A small-molecule ligand and the protein it binds are described below.
Small molecule (SMILES): Cc1cn([C@H]2C[C@H](O[P](=O)(O)OC[C@H]3O[C@@H](n4cnc5c(N)ncnc54)C[C@@H]3O[P](=O)(O)OC[C@H]3O[C@@H](n4cnc5c(=O)nc(N)[nH]c54)C[C@@H]3O[P](=O)(O)OC[C@H]3O[C@@H](n4cnc5c(N)ncnc54)C[C@@H]3OP(=O)(O)O)[C@@H](CO[P](=O)(O)O[C@H]3C[C@H](n4cc(C)c(=O)[nH]c4=O)O[C@@H]3CO[P](=O)(O)O[C@H]3C[C@H](n4cnc5c(N)ncnc54)O[C@@H]3CO[P](=O)(O)O[C@H]3C[C@H](n4ccc(N)nc4=O)O[C@@H]3CO)O2)c(=O)[nH]c1=O

Sequence of chain 1.C:
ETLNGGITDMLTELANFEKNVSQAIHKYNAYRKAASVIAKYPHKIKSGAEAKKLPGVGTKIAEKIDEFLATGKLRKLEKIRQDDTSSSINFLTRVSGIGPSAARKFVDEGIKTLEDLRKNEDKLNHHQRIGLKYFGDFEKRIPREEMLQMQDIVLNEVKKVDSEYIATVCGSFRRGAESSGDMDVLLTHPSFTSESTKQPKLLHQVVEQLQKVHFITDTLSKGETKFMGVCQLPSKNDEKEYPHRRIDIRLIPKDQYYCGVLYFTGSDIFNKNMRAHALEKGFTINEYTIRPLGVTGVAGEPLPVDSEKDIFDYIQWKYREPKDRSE

Binding-site contacts:
Ligand atom N1 contacts residue DA4 of chain 1.B at 3.5 Å (h-bond).
Ligand atom C2 contacts residue DG7 of chain 1.B at 3.6 Å.
Ligand atom O2 contacts residue DA4 of chain 1.B at 3.0 Å.
Ligand atom C2 contacts residue DG7 of chain 1.B at 3.5 Å.
Ligand atom O6 contacts residue DC2 of chain 1.B at 2.6 Å (h-bond).
Ligand atom O5' contacts residue GLY231 of chain 1.C at 3.4 Å.
Ligand atom N3 contacts residue DG7 of chain 1.B at 3.2 Å (h-bond).
Ligand atom C2 contacts residue DC2 of chain 1.B at 3.2 Å.
Ligand atom OP1 contacts residue LYS234 of chain 1.C at 3.4 Å (salt-bridge).
Ligand atom N6 contacts residue DT1 of chain 1.B at 3.1 Å (h-bond).
Ligand atom C2 contacts residue DA4 of chain 1.B at 3.5 Å.
Ligand atom OP1 contacts residue LYS230 of chain 1.C at 3.3 Å (salt-bridge).
Ligand atom C4 contacts residue DA4 of chain 1.B at 3.1 Å.
Ligand atom O4 contacts residue DA4 of chain 1.B at 2.4 Å (h-bond).
Ligand atom C6 contacts residue DT3 of chain 1.B at 3.4 Å.
Ligand atom N1 contacts residue DT3 of chain 1.B at 2.5 Å (h-bond).
Ligand atom O2 contacts residue DG7 of chain 1.B at 2.7 Å (h-bond).
Ligand atom C2 contacts residue DT1 of chain 1.B at 3.2 Å.
Ligand atom OP1 contacts residue GLY231 of chain 1.C at 3.2 Å.
Ligand atom N3 contacts residue DA4 of chain 1.B at 2.3 Å (h-bond).
Ligand atom C2 contacts residue DT6 of chain 1.B at 3.4 Å.
Ligand atom C5' contacts residue GLY231 of chain 1.C at 3.6 Å.
Ligand atom O2 contacts residue DA5 of chain 1.B at 3.5 Å.
Ligand atom N6 contacts residue DT3 of chain 1.B at 2.8 Å (h-bond).
Ligand atom C4 contacts residue DA5 of chain 1.B at 3.4 Å.
Ligand atom N1 contacts residue DC2 of chain 1.B at 2.7 Å (h-bond).
Ligand atom N2 contacts residue DC2 of chain 1.B at 2.8 Å (h-bond).
Ligand atom C6 contacts residue DT1 of chain 1.B at 3.5 Å.
Ligand atom N2 contacts residue DT3 of chain 1.B at 3.0 Å (h-bond).
Ligand atom OP1 contacts residue THR233 of chain 1.C at 3.0 Å (h-bond).
Ligand atom C6 contacts residue DC2 of chain 1.B at 3.1 Å.
Ligand atom N6 contacts residue DT6 of chain 1.B at 3.1 Å (h-bond).
Ligand atom C2 contacts residue DT3 of chain 1.B at 3.2 Å.
Ligand atom OP1 contacts residue GLU232 of chain 1.C at 2.9 Å (salt-bridge).
Ligand atom N6 contacts residue DA5 of chain 1.B at 3.0 Å (h-bond).
Ligand atom C2 contacts residue DA4 of chain 1.B at 3.1 Å.
Ligand atom N1 contacts residue DT1 of chain 1.B at 2.9 Å (h-bond).
Ligand atom O4 contacts residue DA5 of chain 1.B at 3.0 Å (h-bond).
Ligand atom N1 contacts residue DT6 of chain 1.B at 2.7 Å (h-bond).
Ligand atom N3 contacts residue DA5 of chain 1.B at 2.8 Å (h-bond).